This protein binds this small molecule.
Small molecule (SMILES): Nc1ncnc2c1ncn2[C@@H]1O[C@H](CO[P](=O)(O)O[P](=O)(O)NP(=O)(O)O)[C@@H](O)[C@H]1O

Binding-site contacts:
Ligand atom N6 contacts residue MET110 of chain 1.A at 3.5 Å (h-bond).
Ligand atom O1A contacts residue LYS57 of chain 1.A at 3.3 Å.
Ligand atom N7 contacts residue MET110 of chain 1.A at 3.6 Å.
Ligand atom O3G contacts residue ASP171 of chain 1.A at 3.7 Å.
Ligand atom C6 contacts residue ALA55 of chain 1.A at 3.8 Å (hydrophobic).
Ligand atom C4 contacts residue ILE34 of chain 1.A at 3.8 Å (hydrophobic).
Ligand atom O2B contacts residue ASN158 of chain 1.A at 3.7 Å.
Ligand atom N6 contacts residue ILE88 of chain 1.A at 3.7 Å.
Ligand atom O1G contacts residue ALA38 of chain 1.A at 3.9 Å.
Ligand atom N7 contacts residue VAL42 of chain 1.A at 3.9 Å.
Ligand atom C4' contacts residue SER36 of chain 1.A at 3.9 Å.
Ligand atom N1 contacts residue MET113 of chain 1.A at 3.0 Å (h-bond).
Ligand atom O2' contacts residue ASN116 of chain 1.A at 3.0 Å (h-bond).
Ligand atom C5' contacts residue SER36 of chain 1.A at 3.6 Å.
Ligand atom O1A contacts residue VAL42 of chain 1.A at 3.4 Å.
Ligand atom O1B contacts residue GLY37 of chain 1.A at 3.3 Å.
Ligand atom C2 contacts residue MET113 of chain 1.A at 3.0 Å (hydrophobic).
Ligand atom C8 contacts residue VAL42 of chain 1.A at 3.8 Å (hydrophobic).
Ligand atom O3' contacts residue ASN116 of chain 1.A at 3.0 Å (h-bond).
Ligand atom C3' contacts residue SER157 of chain 1.A at 3.6 Å.
Ligand atom C2' contacts residue ASN116 of chain 1.A at 3.9 Å.
Ligand atom O2B contacts residue LYS155 of chain 1.A at 3.7 Å.
Ligand atom C5 contacts residue LEU170 of chain 1.A at 4.0 Å (hydrophobic).
Ligand atom N3 contacts residue VAL160 of chain 1.A at 3.9 Å.
Ligand atom O4' contacts residue GLY35 of chain 1.A at 3.7 Å.
Ligand atom O2A contacts residue LYS57 of chain 1.A at 3.7 Å.
Ligand atom C3' contacts residue LEU170 of chain 1.A at 4.0 Å (hydrophobic).
Ligand atom C2 contacts residue ILE34 of chain 1.A at 3.8 Å (hydrophobic).
Ligand atom O2B contacts residue SER157 of chain 1.A at 3.6 Å.
Ligand atom O2A contacts residue LEU170 of chain 1.A at 3.4 Å.
Ligand atom O1B contacts residue SER36 of chain 1.A at 3.8 Å.
Ligand atom N6 contacts residue ALA55 of chain 1.A at 3.5 Å.
Ligand atom O3' contacts residue SER157 of chain 1.A at 2.9 Å (h-bond).
Ligand atom O1G contacts residue GLN39 of chain 1.A at 3.2 Å (h-bond).
Ligand atom C8 contacts residue LEU170 of chain 1.A at 3.8 Å (hydrophobic).
Ligand atom O1G contacts residue LYS57 of chain 1.A at 3.8 Å.
Ligand atom N6 contacts residue GLU111 of chain 1.A at 3.0 Å (salt-bridge).
Ligand atom N3 contacts residue ILE34 of chain 1.A at 3.6 Å.
Ligand atom N7 contacts residue LEU170 of chain 1.A at 3.7 Å.
Ligand atom O2G contacts residue ALA38 of chain 1.A at 3.8 Å.

Sequence of chain 1.A:
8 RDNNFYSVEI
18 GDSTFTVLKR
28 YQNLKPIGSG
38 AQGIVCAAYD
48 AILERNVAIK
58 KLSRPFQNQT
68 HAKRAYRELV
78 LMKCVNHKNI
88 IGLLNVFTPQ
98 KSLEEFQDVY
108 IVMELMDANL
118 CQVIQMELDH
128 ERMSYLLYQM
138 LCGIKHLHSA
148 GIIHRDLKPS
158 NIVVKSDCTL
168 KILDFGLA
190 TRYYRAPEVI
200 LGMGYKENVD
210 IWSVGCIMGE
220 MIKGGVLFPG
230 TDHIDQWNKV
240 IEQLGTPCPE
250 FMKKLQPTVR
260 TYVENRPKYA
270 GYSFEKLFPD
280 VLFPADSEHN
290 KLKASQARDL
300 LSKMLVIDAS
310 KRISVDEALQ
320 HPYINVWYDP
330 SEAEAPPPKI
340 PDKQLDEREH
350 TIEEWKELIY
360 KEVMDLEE